A protein and the small-molecule ligand that binds it are described below.
Small molecule (SMILES): O[C@@H]1CO[C@@H]2OCC[C@@H]21

Sequence of chain 2.A:
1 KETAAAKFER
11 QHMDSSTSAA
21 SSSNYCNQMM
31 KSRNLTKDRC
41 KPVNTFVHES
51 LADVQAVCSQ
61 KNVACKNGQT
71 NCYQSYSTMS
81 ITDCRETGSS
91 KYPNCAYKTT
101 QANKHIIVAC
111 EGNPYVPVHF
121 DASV

Binding-site contacts:
Ligand atom C3 contacts residue THR17 of chain 2.A at 4.1 Å.
Ligand atom C4 contacts residue GLN28 of chain 2.A at 3.4 Å.
Ligand atom C1 contacts residue TYR25 of chain 2.A at 4.0 Å (hydrophobic).
Ligand atom O2 contacts residue THR17 of chain 2.A at 4.3 Å.
Ligand atom O1 contacts residue SER21 of chain 2.A at 3.2 Å (h-bond).
Ligand atom C2 contacts residue MET29 of chain 2.A at 4.2 Å (hydrophobic).
Ligand atom C4 contacts residue SER21 of chain 2.A at 3.1 Å.
Ligand atom C1 contacts residue GLN28 of chain 2.A at 3.4 Å.
Ligand atom O3 contacts residue GLN28 of chain 2.A at 2.7 Å (h-bond).
Ligand atom O3 contacts residue MET29 of chain 2.A at 4.5 Å.
Ligand atom C1 contacts residue SER21 of chain 2.A at 3.9 Å.
Ligand atom C3 contacts residue SER21 of chain 2.A at 4.3 Å.